Sequence of chain 4.A:
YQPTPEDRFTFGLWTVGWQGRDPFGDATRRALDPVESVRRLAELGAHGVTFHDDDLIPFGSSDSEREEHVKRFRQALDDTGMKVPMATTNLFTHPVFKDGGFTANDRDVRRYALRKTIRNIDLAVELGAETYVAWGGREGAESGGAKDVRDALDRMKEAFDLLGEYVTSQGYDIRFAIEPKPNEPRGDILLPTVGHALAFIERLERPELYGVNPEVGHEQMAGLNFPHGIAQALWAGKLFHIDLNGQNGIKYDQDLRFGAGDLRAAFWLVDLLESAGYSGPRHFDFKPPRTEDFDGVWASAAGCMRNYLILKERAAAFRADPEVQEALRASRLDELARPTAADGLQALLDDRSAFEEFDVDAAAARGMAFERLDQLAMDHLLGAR

Sequence of chain 2.A:
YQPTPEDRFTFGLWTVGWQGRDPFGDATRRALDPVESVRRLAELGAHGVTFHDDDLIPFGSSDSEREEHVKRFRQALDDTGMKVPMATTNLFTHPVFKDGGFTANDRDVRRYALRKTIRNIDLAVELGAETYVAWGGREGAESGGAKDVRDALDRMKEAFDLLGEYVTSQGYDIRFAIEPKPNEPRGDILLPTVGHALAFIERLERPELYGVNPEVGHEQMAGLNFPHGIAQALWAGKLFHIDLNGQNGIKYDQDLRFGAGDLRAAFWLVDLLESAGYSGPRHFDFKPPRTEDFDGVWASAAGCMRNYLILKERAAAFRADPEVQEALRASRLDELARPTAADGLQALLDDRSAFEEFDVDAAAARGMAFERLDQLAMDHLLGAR

The small molecule below binds the protein below.
Small molecule (SMILES): OC[C@H]1O[C@@H](O)[C@H](O)[C@@H](O)[C@@H]1O

Binding-site contacts:
Ligand atom O3 contacts residue ASP287 of chain 2.A at 3.1 Å (salt-bridge).
Ligand atom O1 contacts residue HIS54 of chain 2.A at 3.4 Å.
Ligand atom O4 contacts residue TRP16 of chain 2.A at 4.2 Å.
Ligand atom C3 contacts residue GLU217 of chain 2.A at 4.2 Å.
Ligand atom C6 contacts residue VAL135 of chain 2.A at 4.2 Å (hydrophobic).
Ligand atom O5 contacts residue TRP137 of chain 2.A at 3.9 Å.
Ligand atom C5 contacts residue GLU181 of chain 2.A at 4.1 Å.
Ligand atom C3 contacts residue ASP287 of chain 2.A at 3.0 Å.
Ligand atom C5 contacts residue TRP16 of chain 2.A at 4.2 Å (hydrophobic).
Ligand atom C4 contacts residue ASP287 of chain 2.A at 3.5 Å.
Ligand atom O1 contacts residue PHE94 of chain 2.A at 3.3 Å.
Ligand atom O3 contacts residue GLU181 of chain 2.A at 2.8 Å (salt-bridge).
Ligand atom C1 contacts residue HIS54 of chain 2.A at 3.5 Å.
Ligand atom C6 contacts residue TRP137 of chain 2.A at 3.7 Å (hydrophobic).
Ligand atom C1 contacts residue TRP16 of chain 2.A at 4.0 Å (hydrophobic).
Ligand atom C6 contacts residue GLU181 of chain 2.A at 3.8 Å.
Ligand atom C4 contacts residue GLU181 of chain 2.A at 3.2 Å.
Ligand atom O2 contacts residue PHE26 of chain 4.A at 3.3 Å.
Ligand atom O4 contacts residue MG1 of chain 2.B at 2.2 Å.
Ligand atom C5 contacts residue HIS54 of chain 2.A at 3.3 Å.
Ligand atom C4 contacts residue MG1 of chain 2.B at 2.9 Å.
Ligand atom O6 contacts residue THR90 of chain 2.A at 3.7 Å.
Ligand atom C1 contacts residue PHE94 of chain 2.A at 4.1 Å (hydrophobic).
Ligand atom C3 contacts residue MG1 of chain 2.B at 2.8 Å.
Ligand atom O4 contacts residue ASP287 of chain 2.A at 2.8 Å (salt-bridge).
Ligand atom C6 contacts residue THR90 of chain 2.A at 3.7 Å.
Ligand atom O3 contacts residue MG1 of chain 2.B at 2.4 Å.
Ligand atom O5 contacts residue PHE94 of chain 2.A at 3.9 Å.
Ligand atom C3 contacts residue GLU181 of chain 2.A at 3.5 Å.
Ligand atom O2 contacts residue TRP137 of chain 2.A at 4.1 Å.
Ligand atom O5 contacts residue HIS54 of chain 2.A at 2.7 Å (h-bond).
Ligand atom O6 contacts residue GLU181 of chain 2.A at 3.1 Å (salt-bridge).
Ligand atom C2 contacts residue TRP137 of chain 2.A at 3.7 Å (hydrophobic).
Ligand atom C6 contacts residue HIS54 of chain 2.A at 3.5 Å.
Ligand atom O4 contacts residue GLU181 of chain 2.A at 2.5 Å (salt-bridge).
Ligand atom O3 contacts residue GLU217 of chain 2.A at 3.2 Å (salt-bridge).
Ligand atom O1 contacts residue TRP16 of chain 2.A at 4.2 Å.
Ligand atom O4 contacts residue ASP245 of chain 2.A at 3.1 Å (salt-bridge).
Ligand atom O3 contacts residue HIS220 of chain 2.A at 3.4 Å.
Ligand atom O6 contacts residue VAL135 of chain 2.A at 3.3 Å.